Sequence of chain 1.E:
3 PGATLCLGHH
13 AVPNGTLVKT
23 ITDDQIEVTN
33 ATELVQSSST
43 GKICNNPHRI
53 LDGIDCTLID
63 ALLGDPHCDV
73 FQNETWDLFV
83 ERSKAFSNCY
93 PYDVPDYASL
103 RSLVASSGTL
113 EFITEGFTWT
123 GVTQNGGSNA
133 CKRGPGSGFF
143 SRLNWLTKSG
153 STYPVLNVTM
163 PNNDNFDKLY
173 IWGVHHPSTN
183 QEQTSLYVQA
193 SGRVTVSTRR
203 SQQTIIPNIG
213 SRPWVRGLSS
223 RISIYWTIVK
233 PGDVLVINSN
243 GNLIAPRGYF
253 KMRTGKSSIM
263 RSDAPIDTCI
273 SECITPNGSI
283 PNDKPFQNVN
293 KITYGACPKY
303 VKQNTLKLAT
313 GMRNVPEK

Binding-site contacts:
Ligand atom C8 contacts residue THR161 of chain 1.E at 3.5 Å.
Ligand atom C8 contacts residue THR181 of chain 1.A at 4.3 Å.
Ligand atom O3 contacts residue TRP216 of chain 1.A at 3.6 Å.
Ligand atom C5 contacts residue ASN159 of chain 1.E at 3.6 Å.
Ligand atom C5 contacts residue TRP216 of chain 1.A at 3.7 Å (hydrophobic).
Ligand atom O6 contacts residue TRP216 of chain 1.A at 3.8 Å.
Ligand atom O7 contacts residue TRP216 of chain 1.A at 2.7 Å (h-bond).
Ligand atom C7 contacts residue SER213 of chain 1.A at 3.8 Å.
Ligand atom C3 contacts residue TRP216 of chain 1.A at 4.2 Å (hydrophobic).
Ligand atom N2 contacts residue SER213 of chain 1.A at 2.9 Å (h-bond).
Ligand atom C1 contacts residue ASN159 of chain 1.E at 1.4 Å.
Ligand atom C2 contacts residue ASN159 of chain 1.E at 2.5 Å.
Ligand atom O5 contacts residue ASN159 of chain 1.E at 2.3 Å (h-bond).
Ligand atom O6 contacts residue THR161 of chain 1.E at 3.3 Å.
Ligand atom O5 contacts residue TRP216 of chain 1.A at 4.4 Å.
Ligand atom O7 contacts residue ASN159 of chain 1.E at 4.0 Å.
Ligand atom C2 contacts residue TRP216 of chain 1.A at 3.8 Å (hydrophobic).
Ligand atom N2 contacts residue TRP216 of chain 1.A at 4.3 Å.
Ligand atom C3 contacts residue ASN159 of chain 1.E at 3.8 Å.
Ligand atom C1 contacts residue TRP216 of chain 1.A at 4.2 Å (hydrophobic).
Ligand atom C4 contacts residue TRP216 of chain 1.A at 4.0 Å (hydrophobic).
Ligand atom O7 contacts residue PRO215 of chain 1.A at 3.4 Å.
Ligand atom C4 contacts residue TRP216 of chain 1.A at 4.3 Å (hydrophobic).
Ligand atom C3 contacts residue TRP216 of chain 1.A at 4.4 Å (hydrophobic).
Ligand atom C8 contacts residue SER213 of chain 1.A at 3.6 Å.
Ligand atom C1 contacts residue SER213 of chain 1.A at 3.9 Å.
Ligand atom C8 contacts residue VAL238 of chain 1.E at 4.1 Å (hydrophobic).
Ligand atom O7 contacts residue ARG214 of chain 1.A at 4.0 Å.
Ligand atom C4 contacts residue ASN159 of chain 1.E at 4.2 Å.
Ligand atom C6 contacts residue THR161 of chain 1.E at 3.5 Å.
Ligand atom C8 contacts residue PRO215 of chain 1.A at 4.4 Å (hydrophobic).
Ligand atom C6 contacts residue TRP216 of chain 1.A at 3.8 Å (hydrophobic).
Ligand atom C7 contacts residue ASN159 of chain 1.E at 3.7 Å.
Ligand atom C2 contacts residue SER213 of chain 1.A at 3.8 Å.
Ligand atom C7 contacts residue TRP216 of chain 1.A at 3.7 Å (hydrophobic).
Ligand atom N2 contacts residue ASN159 of chain 1.E at 3.0 Å (h-bond).
Ligand atom C7 contacts residue PRO215 of chain 1.A at 4.2 Å (hydrophobic).
Ligand atom C8 contacts residue VAL236 of chain 1.E at 3.9 Å (hydrophobic).
Ligand atom C3 contacts residue SER213 of chain 1.A at 4.2 Å.
Ligand atom O4 contacts residue TRP216 of chain 1.A at 4.0 Å.

A small-molecule ligand and the protein it binds are described below.
Small molecule (SMILES): CC(=O)N[C@H]1[C@H](O[C@H]2[C@H](O)[C@@H](NC(C)=O)CO[C@@H]2CO)O[C@H](CO)[C@@H](O[C@@H]2O[C@H](CO[C@H]3O[C@H](CO)[C@@H](O)[C@H](O)[C@@H]3O)[C@@H](O)[C@H](O[C@H]3O[C@H](CO)[C@@H](O)[C@H](O)[C@@H]3O)[C@@H]2O)[C@@H]1O

Sequence of chain 1.A:
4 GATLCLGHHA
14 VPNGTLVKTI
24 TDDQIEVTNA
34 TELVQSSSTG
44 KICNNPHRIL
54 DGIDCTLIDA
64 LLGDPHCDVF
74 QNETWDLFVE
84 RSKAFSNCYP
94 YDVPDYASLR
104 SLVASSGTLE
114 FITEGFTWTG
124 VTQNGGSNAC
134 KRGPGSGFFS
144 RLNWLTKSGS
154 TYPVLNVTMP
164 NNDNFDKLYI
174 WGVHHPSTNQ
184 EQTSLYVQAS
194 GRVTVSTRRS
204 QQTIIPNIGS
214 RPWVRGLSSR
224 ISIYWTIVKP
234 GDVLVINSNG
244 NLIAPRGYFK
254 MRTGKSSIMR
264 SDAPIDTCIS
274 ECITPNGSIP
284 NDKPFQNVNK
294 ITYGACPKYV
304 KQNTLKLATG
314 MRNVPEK